Binding-site contacts:
Ligand atom C2 contacts residue ASN205 of chain 1.K at 2.8 Å.
Ligand atom O7 contacts residue ASN205 of chain 1.K at 4.0 Å.
Ligand atom C2 contacts residue GLN195 of chain 1.K at 4.2 Å.
Ligand atom C1 contacts residue GLN195 of chain 1.K at 4.4 Å.
Ligand atom O7 contacts residue GLN195 of chain 1.K at 2.9 Å (h-bond).
Ligand atom O6 contacts residue THR173 of chain 1.K at 3.5 Å (h-bond).
Ligand atom C3 contacts residue ASN205 of chain 1.K at 3.8 Å.
Ligand atom C8 contacts residue SER246 of chain 1.K at 3.5 Å.
Ligand atom C6 contacts residue THR173 of chain 1.K at 4.2 Å.
Ligand atom O3 contacts residue ASN205 of chain 1.K at 3.8 Å.
Ligand atom N2 contacts residue GLN195 of chain 1.K at 4.0 Å.
Ligand atom O2 contacts residue THR207 of chain 1.K at 4.1 Å.
Ligand atom O2 contacts residue GLN206 of chain 1.K at 4.4 Å.
Ligand atom O6 contacts residue THR207 of chain 1.K at 4.4 Å.
Ligand atom O5 contacts residue ASN205 of chain 1.K at 2.4 Å (h-bond).
Ligand atom C7 contacts residue ASN205 of chain 1.K at 3.6 Å.
Ligand atom C8 contacts residue GLN195 of chain 1.K at 4.1 Å.
Ligand atom C2 contacts residue GLN206 of chain 1.K at 4.2 Å.
Ligand atom O2 contacts residue ASN205 of chain 1.K at 1.3 Å (h-bond).
Ligand atom C4 contacts residue ASN205 of chain 1.K at 4.2 Å.
Ligand atom C5 contacts residue ASN205 of chain 1.K at 3.6 Å.
Ligand atom C1 contacts residue ASN205 of chain 1.K at 3.8 Å.
Ligand atom C2 contacts residue THR207 of chain 1.K at 3.8 Å.
Ligand atom O5 contacts residue ARG172 of chain 1.K at 4.1 Å.
Ligand atom O5 contacts residue THR207 of chain 1.K at 4.4 Å.
Ligand atom C6 contacts residue THR207 of chain 1.K at 4.3 Å.
Ligand atom N2 contacts residue ASN205 of chain 1.K at 2.8 Å (h-bond).
Ligand atom O5 contacts residue THR207 of chain 1.K at 3.5 Å.
Ligand atom C1 contacts residue THR207 of chain 1.K at 3.2 Å.
Ligand atom C2 contacts residue ASN205 of chain 1.K at 2.5 Å.
Ligand atom C1 contacts residue ASN205 of chain 1.K at 1.4 Å.
Ligand atom C7 contacts residue GLN195 of chain 1.K at 3.4 Å.
Ligand atom O6 contacts residue PRO174 of chain 1.K at 4.2 Å.
Ligand atom C3 contacts residue ASN205 of chain 1.K at 3.8 Å.

A protein and the small-molecule ligand that binds it are described below.
Small molecule (SMILES): CC(=O)N[C@H]1[C@H](O[C@H]2[C@H](O)[C@@H](NC(C)=O)CO[C@@H]2CO[C@@H]2O[C@@H](C)[C@@H](O)[C@@H](O)[C@@H]2O)O[C@H](CO)[C@@H](O)[C@@H]1O

Sequence of chain 1.K:
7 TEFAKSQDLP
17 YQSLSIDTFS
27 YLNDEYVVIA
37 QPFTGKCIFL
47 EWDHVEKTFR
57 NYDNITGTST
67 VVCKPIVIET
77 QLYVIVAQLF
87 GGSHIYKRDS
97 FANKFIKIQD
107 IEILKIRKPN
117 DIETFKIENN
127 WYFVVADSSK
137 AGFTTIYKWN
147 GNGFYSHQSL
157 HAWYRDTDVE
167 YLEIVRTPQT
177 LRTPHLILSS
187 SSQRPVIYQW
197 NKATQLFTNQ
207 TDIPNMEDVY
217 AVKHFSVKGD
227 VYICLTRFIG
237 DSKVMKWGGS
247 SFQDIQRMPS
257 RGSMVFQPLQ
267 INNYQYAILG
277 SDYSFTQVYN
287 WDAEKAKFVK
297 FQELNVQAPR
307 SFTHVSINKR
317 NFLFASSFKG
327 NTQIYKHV